Sequence of chain 1.A:
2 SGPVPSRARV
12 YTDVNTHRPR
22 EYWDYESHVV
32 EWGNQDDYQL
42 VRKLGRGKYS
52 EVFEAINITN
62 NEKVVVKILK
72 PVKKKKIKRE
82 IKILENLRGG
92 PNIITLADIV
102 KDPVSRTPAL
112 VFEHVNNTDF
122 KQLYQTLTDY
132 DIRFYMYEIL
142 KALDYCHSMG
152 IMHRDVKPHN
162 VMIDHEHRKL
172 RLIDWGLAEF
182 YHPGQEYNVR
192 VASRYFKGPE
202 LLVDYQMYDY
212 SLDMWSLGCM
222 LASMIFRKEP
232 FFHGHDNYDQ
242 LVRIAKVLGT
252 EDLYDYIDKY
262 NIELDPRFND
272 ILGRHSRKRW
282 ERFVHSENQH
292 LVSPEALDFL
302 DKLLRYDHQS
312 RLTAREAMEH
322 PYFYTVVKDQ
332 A

A protein and the small-molecule ligand that binds it are described below.
Small molecule (SMILES): CC[C@H](C)[C@@H]1NC(=O)[C@H](CCCCN)NC(=O)[C@H](Cc2ccccc2)NC(=O)CNC(=O)[C@H](Cc2ccc(O)cc2)NC(=O)[C@H](CC(C)C)NC(=O)[C@H](CCCN=C(N)N)NC(=O)[C@@H](NC(=O)CN)CSSC[C@@H](C(=O)NCC=O)NC(=O)CNC(=O)[C@H](Cc2cnc[nH]2)NC1=O

Binding-site contacts:
Ligand atom CB contacts residue LEU41 of chain 1.A at 3.1 Å (hydrophobic).
Ligand atom CD2 contacts residue ILE69 of chain 1.A at 3.5 Å (hydrophobic).
Ligand atom O contacts residue GLN40 of chain 1.A at 3.2 Å.
Ligand atom N contacts residue GLN36 of chain 1.A at 3.6 Å (h-bond).
Ligand atom C contacts residue LEU41 of chain 1.A at 3.7 Å (hydrophobic).
Ligand atom CD2 contacts residue GLN36 of chain 1.A at 3.5 Å.
Ligand atom CA contacts residue GLN36 of chain 1.A at 3.3 Å.
Ligand atom CE2 contacts residue GLU52 of chain 1.A at 3.3 Å.
Ligand atom CZ contacts residue LYS71 of chain 1.A at 3.7 Å.
Ligand atom C contacts residue ASP103 of chain 1.A at 3.5 Å.
Ligand atom CZ contacts residue VAL101 of chain 1.A at 3.6 Å (hydrophobic).
Ligand atom CA contacts residue LEU41 of chain 1.A at 3.5 Å (hydrophobic).
Ligand atom C contacts residue GLN36 of chain 1.A at 3.4 Å.
Ligand atom N contacts residue LEU41 of chain 1.A at 2.8 Å (h-bond).
Ligand atom CA contacts residue ASP103 of chain 1.A at 3.3 Å.
Ligand atom O contacts residue LEU41 of chain 1.A at 3.1 Å (h-bond).
Ligand atom CG contacts residue GLN36 of chain 1.A at 3.8 Å.
Ligand atom CE2 contacts residue GLN36 of chain 1.A at 3.5 Å.
Ligand atom CD2 contacts residue LEU41 of chain 1.A at 3.9 Å (hydrophobic).
Ligand atom CZ contacts residue VAL67 of chain 1.A at 3.7 Å (hydrophobic).
Ligand atom CZ contacts residue ALA110 of chain 1.A at 3.7 Å (hydrophobic).
Ligand atom O contacts residue GLN36 of chain 1.A at 3.5 Å (h-bond).
Ligand atom CE1 contacts residue GLN36 of chain 1.A at 3.5 Å.
Ligand atom CE2 contacts residue ALA110 of chain 1.A at 3.7 Å (hydrophobic).
Ligand atom O contacts residue ASP103 of chain 1.A at 3.3 Å.
Ligand atom CD2 contacts residue GLU52 of chain 1.A at 3.8 Å.
Ligand atom CD1 contacts residue TYR39 of chain 1.A at 3.6 Å (hydrophobic).
Ligand atom OH contacts residue LYS71 of chain 1.A at 3.1 Å (salt-bridge).
Ligand atom ND1 contacts residue ILE57 of chain 1.A at 3.7 Å.
Ligand atom CZ contacts residue GLN36 of chain 1.A at 3.7 Å.
Ligand atom CD1 contacts residue GLN36 of chain 1.A at 3.7 Å.
Ligand atom CB contacts residue LEU41 of chain 1.A at 3.7 Å (hydrophobic).
Ligand atom CA contacts residue LEU41 of chain 1.A at 3.8 Å (hydrophobic).
Ligand atom NH1 contacts residue ASP37 of chain 1.A at 3.9 Å.
Ligand atom ND1 contacts residue GLN40 of chain 1.A at 3.2 Å (h-bond).
Ligand atom N contacts residue ASP103 of chain 1.A at 3.5 Å (salt-bridge).
Ligand atom CA contacts residue GLN40 of chain 1.A at 3.5 Å.
Ligand atom O contacts residue GLN36 of chain 1.A at 2.9 Å (h-bond).
Ligand atom CD2 contacts residue PHE54 of chain 1.A at 3.6 Å (hydrophobic).
Ligand atom CE2 contacts residue VAL67 of chain 1.A at 3.8 Å (hydrophobic).